Sequence of chain 1.A:
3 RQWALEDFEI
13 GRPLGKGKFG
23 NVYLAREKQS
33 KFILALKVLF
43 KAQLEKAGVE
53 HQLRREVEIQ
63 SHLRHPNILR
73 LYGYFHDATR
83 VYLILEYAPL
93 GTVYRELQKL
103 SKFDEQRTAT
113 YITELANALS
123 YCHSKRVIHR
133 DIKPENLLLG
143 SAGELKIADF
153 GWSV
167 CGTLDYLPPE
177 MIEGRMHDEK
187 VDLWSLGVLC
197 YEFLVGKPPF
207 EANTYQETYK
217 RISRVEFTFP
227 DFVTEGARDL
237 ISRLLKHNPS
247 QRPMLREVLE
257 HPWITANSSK

Binding-site contacts:
Ligand atom N2 contacts residue GLU88 of chain 1.A at 3.5 Å (salt-bridge).
Ligand atom C17 contacts residue GLY93 of chain 1.A at 3.5 Å.
Ligand atom C11 contacts residue LEU16 of chain 1.A at 3.6 Å (hydrophobic).
Ligand atom N3 contacts residue ALA90 of chain 1.A at 3.5 Å (h-bond).
Ligand atom C29 contacts residue LYS39 of chain 1.A at 3.5 Å.
Ligand atom C36 contacts residue GLU137 of chain 1.A at 3.1 Å.
Ligand atom C6 contacts residue LEU140 of chain 1.A at 3.5 Å (hydrophobic).
Ligand atom C23 contacts residue LEU92 of chain 1.A at 3.7 Å (hydrophobic).
Ligand atom C14 contacts residue PRO91 of chain 1.A at 3.1 Å (hydrophobic).
Ligand atom C13 contacts residue ALA90 of chain 1.A at 2.9 Å (hydrophobic).
Ligand atom C5 contacts residue ALA37 of chain 1.A at 3.7 Å (hydrophobic).
Ligand atom C35 contacts residue ASP151 of chain 1.A at 3.5 Å.
Ligand atom C36 contacts residue ASP151 of chain 1.A at 3.2 Å.
Ligand atom N3 contacts residue LEU71 of chain 1.A at 3.7 Å.
Ligand atom N2 contacts residue TYR89 of chain 1.A at 3.5 Å.
Ligand atom N9 contacts residue LEU16 of chain 1.A at 3.7 Å.
Ligand atom C30 contacts residue ASP151 of chain 1.A at 3.2 Å.
Ligand atom C34 contacts residue LYS39 of chain 1.A at 3.5 Å.
Ligand atom O12 contacts residue LEU16 of chain 1.A at 3.5 Å.
Ligand atom O26 contacts residue LYS39 of chain 1.A at 3.2 Å (salt-bridge).
Ligand atom C23 contacts residue PRO91 of chain 1.A at 3.1 Å (hydrophobic).
Ligand atom N3 contacts residue GLU88 of chain 1.A at 2.7 Å (salt-bridge).
Ligand atom C35 contacts residue LYS39 of chain 1.A at 3.0 Å.
Ligand atom C4 contacts residue LEU140 of chain 1.A at 3.4 Å (hydrophobic).
Ligand atom C5 contacts residue LEU140 of chain 1.A at 3.3 Å (hydrophobic).
Ligand atom N3 contacts residue ALA37 of chain 1.A at 3.4 Å.
Ligand atom N2 contacts residue ALA90 of chain 1.A at 2.8 Å (h-bond).
Ligand atom O26 contacts residue LEU87 of chain 1.A at 3.6 Å.
Ligand atom C16 contacts residue GLY93 of chain 1.A at 3.5 Å.
Ligand atom C28 contacts residue ASP151 of chain 1.A at 3.2 Å.
Ligand atom C6 contacts residue LEU71 of chain 1.A at 3.4 Å (hydrophobic).
Ligand atom N2 contacts residue ALA37 of chain 1.A at 3.7 Å.
Ligand atom C36 contacts residue ASN138 of chain 1.A at 3.2 Å.
Ligand atom C14 contacts residue GLY93 of chain 1.A at 3.6 Å.
Ligand atom C11 contacts residue ALA90 of chain 1.A at 3.6 Å (hydrophobic).
Ligand atom C24 contacts residue LYS101 of chain 1.A at 3.4 Å.
Ligand atom C19 contacts residue ARG14 of chain 1.A at 3.5 Å.
Ligand atom C10 contacts residue LEU16 of chain 1.A at 3.7 Å (hydrophobic).
Ligand atom C11 contacts residue GLY93 of chain 1.A at 3.7 Å.
Ligand atom N9 contacts residue ALA90 of chain 1.A at 3.3 Å (h-bond).

This small molecule binds to this protein.
Small molecule (SMILES): CC[C@@H](NC(=O)c1cc2[nH]nc(NC(=O)c3ccc(N4CCN(C)CC4)cc3)c2s1)c1ccccc1